Sequence of chain 22.E:
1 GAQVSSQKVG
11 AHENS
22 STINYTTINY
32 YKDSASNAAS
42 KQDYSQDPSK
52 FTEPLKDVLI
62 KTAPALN

The protein below binds the small molecule below.
Small molecule (SMILES): CC[C@H](C)[C@H](N)C(=O)N[C@@H](CO)C(=O)N[C@@H](CCC(=O)O)C(=O)N[C@H](C=O)C(C)C

Binding-site contacts:
Ligand atom CG1 contacts residue GLN3 of chain 22.E at 3.0 Å.
Ligand atom C contacts residue VAL4 of chain 22.E at 4.5 Å (hydrophobic).
Ligand atom CA contacts residue ALA2 of chain 22.E at 3.8 Å (hydrophobic).
Ligand atom OE1 contacts residue VAL4 of chain 22.E at 3.3 Å (h-bond).
Ligand atom CB contacts residue VAL4 of chain 22.E at 4.2 Å (hydrophobic).
Ligand atom OG contacts residue GLN3 of chain 22.E at 3.3 Å (h-bond).
Ligand atom CA contacts residue GLN3 of chain 22.E at 4.3 Å.
Ligand atom CB contacts residue GLN3 of chain 22.E at 3.6 Å.
Ligand atom CB contacts residue VAL4 of chain 22.E at 4.0 Å (hydrophobic).
Ligand atom C contacts residue VAL4 of chain 22.E at 4.4 Å (hydrophobic).
Ligand atom CB contacts residue GLN3 of chain 22.E at 4.1 Å.
Ligand atom OE2 contacts residue VAL4 of chain 22.E at 3.6 Å.
Ligand atom CB contacts residue ALA2 of chain 22.E at 4.0 Å (hydrophobic).
Ligand atom CG2 contacts residue SER5 of chain 22.E at 3.2 Å.
Ligand atom CG2 contacts residue ALA2 of chain 22.E at 4.3 Å (hydrophobic).
Ligand atom N contacts residue VAL4 of chain 22.E at 4.1 Å.
Ligand atom CA contacts residue VAL4 of chain 22.E at 3.5 Å (hydrophobic).
Ligand atom N contacts residue ALA2 of chain 22.E at 4.3 Å.
Ligand atom O contacts residue GLN3 of chain 22.E at 3.0 Å (h-bond).
Ligand atom C contacts residue ALA2 of chain 22.E at 3.6 Å (hydrophobic).
Ligand atom CG2 contacts residue GLN3 of chain 22.E at 3.9 Å.
Ligand atom C contacts residue VAL4 of chain 22.E at 3.5 Å (hydrophobic).
Ligand atom CB contacts residue ALA2 of chain 22.E at 3.5 Å (hydrophobic).
Ligand atom C contacts residue GLN3 of chain 22.E at 3.8 Å.
Ligand atom O contacts residue VAL4 of chain 22.E at 4.2 Å.
Ligand atom CG2 contacts residue VAL4 of chain 22.E at 3.4 Å (hydrophobic).
Ligand atom N contacts residue VAL4 of chain 22.E at 3.0 Å (h-bond).
Ligand atom O contacts residue VAL4 of chain 22.E at 4.4 Å.
Ligand atom CA contacts residue VAL4 of chain 22.E at 4.0 Å (hydrophobic).
Ligand atom C contacts residue ALA2 of chain 22.E at 4.2 Å (hydrophobic).
Ligand atom N contacts residue GLN3 of chain 22.E at 4.5 Å.
Ligand atom N contacts residue ALA2 of chain 22.E at 2.8 Å (h-bond).
Ligand atom CA contacts residue ALA2 of chain 22.E at 3.4 Å (hydrophobic).
Ligand atom CD contacts residue VAL4 of chain 22.E at 3.8 Å (hydrophobic).